Binding-site contacts:
Ligand atom C07 contacts residue LEU142 of chain 1.A at 3.1 Å (hydrophobic).
Ligand atom N05 contacts residue ASP153 of chain 1.A at 2.7 Å (salt-bridge).
Ligand atom C07 contacts residue ALA39 of chain 1.A at 3.4 Å (hydrophobic).
Ligand atom N03 contacts residue GLU89 of chain 1.A at 2.9 Å (salt-bridge).
Ligand atom C09 contacts residue LEU91 of chain 1.A at 3.3 Å (hydrophobic).
Ligand atom N01 contacts residue ALA39 of chain 1.A at 3.7 Å.
Ligand atom N03 contacts residue ALA39 of chain 1.A at 3.6 Å.
Ligand atom N02 contacts residue ILE18 of chain 1.A at 3.6 Å.
Ligand atom N03 contacts residue VAL72 of chain 1.A at 3.6 Å.
Ligand atom O23 contacts residue ASP94 of chain 1.A at 3.1 Å (salt-bridge).
Ligand atom O25 contacts residue ASP153 of chain 1.A at 3.3 Å (salt-bridge).
Ligand atom N04 contacts residue ASP94 of chain 1.A at 3.3 Å (salt-bridge).
Ligand atom C12 contacts residue LEU91 of chain 1.A at 3.1 Å (hydrophobic).
Ligand atom C16 contacts residue ILE18 of chain 1.A at 3.5 Å (hydrophobic).
Ligand atom S29 contacts residue ASN140 of chain 1.A at 3.6 Å.
Ligand atom C18 contacts residue VAL26 of chain 1.A at 3.5 Å (hydrophobic).
Ligand atom N02 contacts residue PHE90 of chain 1.A at 3.6 Å.
Ligand atom O25 contacts residue GLY21 of chain 1.A at 3.1 Å.
Ligand atom N01 contacts residue LEU142 of chain 1.A at 3.6 Å.
Ligand atom C18 contacts residue ASP153 of chain 1.A at 3.5 Å.
Ligand atom C08 contacts residue LEU91 of chain 1.A at 3.7 Å (hydrophobic).
Ligand atom C06 contacts residue LEU142 of chain 1.A at 3.4 Å (hydrophobic).
Ligand atom C15 contacts residue ASP94 of chain 1.A at 3.5 Å.
Ligand atom O23 contacts residue LYS97 of chain 1.A at 3.1 Å.
Ligand atom N05 contacts residue ASN140 of chain 1.A at 2.7 Å (h-bond).
Ligand atom S29 contacts residue ASP153 of chain 1.A at 3.4 Å (salt-bridge).
Ligand atom N02 contacts residue LEU91 of chain 1.A at 2.9 Å (h-bond).
Ligand atom C13 contacts residue HIS92 of chain 1.A at 3.2 Å.
Ligand atom O24 contacts residue LYS97 of chain 1.A at 3.5 Å (salt-bridge).
Ligand atom O22 contacts residue PHE88 of chain 1.A at 3.7 Å.
Ligand atom N03 contacts residue LEU142 of chain 1.A at 3.3 Å.
Ligand atom O25 contacts residue VAL26 of chain 1.A at 3.5 Å.
Ligand atom C19 contacts residue ASP153 of chain 1.A at 3.7 Å.
Ligand atom N01 contacts residue LEU91 of chain 1.A at 3.4 Å (h-bond).
Ligand atom C20 contacts residue ASN140 of chain 1.A at 3.5 Å.
Ligand atom C15 contacts residue ILE18 of chain 1.A at 3.5 Å (hydrophobic).
Ligand atom C06 contacts residue ALA39 of chain 1.A at 3.7 Å (hydrophobic).
Ligand atom O23 contacts residue GLN93 of chain 1.A at 3.5 Å.
Ligand atom C12 contacts residue HIS92 of chain 1.A at 3.6 Å.
Ligand atom O26 contacts residue GLY21 of chain 1.A at 3.5 Å.

Sequence of chain 1.A:
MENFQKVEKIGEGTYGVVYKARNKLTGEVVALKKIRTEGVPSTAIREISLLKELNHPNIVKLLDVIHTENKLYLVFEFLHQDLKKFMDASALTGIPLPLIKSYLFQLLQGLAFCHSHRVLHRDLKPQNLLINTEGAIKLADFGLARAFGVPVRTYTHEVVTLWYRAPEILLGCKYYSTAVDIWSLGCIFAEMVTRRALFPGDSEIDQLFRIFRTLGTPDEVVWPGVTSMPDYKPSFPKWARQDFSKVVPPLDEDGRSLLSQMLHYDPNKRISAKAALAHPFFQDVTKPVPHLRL

A protein and the small-molecule ligand that binds it are described below.
Small molecule (SMILES): Nc1nc(Nc2ccc(S(N)(=O)=O)cc2)sc1C(=O)c1ccc(S(N)(=O)=O)cc1